This small molecule binds to this protein.
Small molecule (SMILES): CC(=O)N[C@H]1[C@H](O[C@H]2[C@H](O)[C@@H](NC(C)=O)CO[C@@H]2CO)O[C@H](CO)[C@@H](O[C@@H]2O[C@H](CO)[C@@H](O)[C@H](O)[C@@H]2O)[C@@H]1O

Binding-site contacts:
Ligand atom C5 contacts residue ASN309 of chain 2.C at 3.7 Å.
Ligand atom C8 contacts residue ALA306 of chain 2.C at 3.7 Å (hydrophobic).
Ligand atom C4 contacts residue ASN309 of chain 2.C at 4.2 Å.
Ligand atom N2 contacts residue ALA306 of chain 2.C at 4.4 Å.
Ligand atom C3 contacts residue ASN309 of chain 2.C at 3.6 Å.
Ligand atom C8 contacts residue ASN309 of chain 2.C at 4.5 Å.
Ligand atom C1 contacts residue ASN309 of chain 2.C at 1.4 Å.
Ligand atom N2 contacts residue ASN309 of chain 2.C at 2.5 Å (h-bond).
Ligand atom C8 contacts residue ASN380 of chain 2.C at 4.2 Å.
Ligand atom C2 contacts residue ASN309 of chain 2.C at 2.2 Å.
Ligand atom O5 contacts residue GLU310 of chain 2.C at 4.4 Å.
Ligand atom N2 contacts residue LYS305 of chain 2.C at 4.5 Å.
Ligand atom C7 contacts residue ASN309 of chain 2.C at 3.8 Å.
Ligand atom C8 contacts residue LYS305 of chain 2.C at 3.2 Å.
Ligand atom C7 contacts residue ALA306 of chain 2.C at 4.3 Å (hydrophobic).
Ligand atom O5 contacts residue ASN309 of chain 2.C at 2.5 Å (h-bond).

Sequence of chain 2.C:
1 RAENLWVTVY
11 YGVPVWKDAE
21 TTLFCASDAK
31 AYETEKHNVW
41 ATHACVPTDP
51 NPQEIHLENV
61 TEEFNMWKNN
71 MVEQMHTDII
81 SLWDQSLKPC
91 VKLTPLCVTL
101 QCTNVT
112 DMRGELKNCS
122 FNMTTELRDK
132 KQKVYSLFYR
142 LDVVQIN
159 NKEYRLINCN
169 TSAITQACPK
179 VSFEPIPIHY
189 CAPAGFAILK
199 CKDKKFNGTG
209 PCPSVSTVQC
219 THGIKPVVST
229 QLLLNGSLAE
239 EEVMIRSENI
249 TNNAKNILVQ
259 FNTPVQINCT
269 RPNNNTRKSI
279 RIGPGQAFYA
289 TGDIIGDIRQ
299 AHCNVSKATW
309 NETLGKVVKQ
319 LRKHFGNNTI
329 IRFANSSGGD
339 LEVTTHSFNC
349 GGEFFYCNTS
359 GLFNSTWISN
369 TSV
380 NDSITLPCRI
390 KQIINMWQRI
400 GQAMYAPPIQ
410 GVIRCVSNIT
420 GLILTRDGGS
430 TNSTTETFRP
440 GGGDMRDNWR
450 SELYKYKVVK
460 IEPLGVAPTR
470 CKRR